Sequence of chain 1.F:
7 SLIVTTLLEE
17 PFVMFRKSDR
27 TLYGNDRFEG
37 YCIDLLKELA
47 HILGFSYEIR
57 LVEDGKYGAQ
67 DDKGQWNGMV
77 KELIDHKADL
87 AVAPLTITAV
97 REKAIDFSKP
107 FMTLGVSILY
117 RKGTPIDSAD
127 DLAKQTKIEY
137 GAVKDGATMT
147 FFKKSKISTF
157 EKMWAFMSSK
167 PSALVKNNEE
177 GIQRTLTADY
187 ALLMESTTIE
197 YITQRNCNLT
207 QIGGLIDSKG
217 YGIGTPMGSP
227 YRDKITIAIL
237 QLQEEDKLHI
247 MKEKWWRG

Sequence of chain 1.G:
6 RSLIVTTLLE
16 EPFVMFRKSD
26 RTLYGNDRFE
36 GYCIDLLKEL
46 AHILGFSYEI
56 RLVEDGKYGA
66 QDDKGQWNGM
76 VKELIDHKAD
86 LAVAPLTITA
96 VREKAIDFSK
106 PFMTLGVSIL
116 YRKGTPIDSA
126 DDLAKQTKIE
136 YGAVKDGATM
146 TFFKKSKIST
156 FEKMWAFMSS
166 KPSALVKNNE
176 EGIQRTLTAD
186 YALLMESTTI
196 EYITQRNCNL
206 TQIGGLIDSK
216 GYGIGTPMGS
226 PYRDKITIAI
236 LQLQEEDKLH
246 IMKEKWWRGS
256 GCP

Binding-site contacts:
Ligand atom CAL contacts residue SER214 of chain 1.G at 3.7 Å.
Ligand atom CAG contacts residue SER214 of chain 1.G at 3.5 Å.
Ligand atom CAE contacts residue LYS215 of chain 1.G at 3.9 Å.
Ligand atom FAC contacts residue MET108 of chain 1.G at 3.9 Å.
Ligand atom CAF contacts residue GLY216 of chain 1.G at 3.7 Å.
Ligand atom CAD contacts residue LYS215 of chain 1.G at 3.2 Å.
Ligand atom CAI contacts residue SER214 of chain 1.G at 3.9 Å.
Ligand atom OAB contacts residue LYS105 of chain 1.F at 3.3 Å.
Ligand atom FAC contacts residue GLY216 of chain 1.G at 3.5 Å.
Ligand atom CAI contacts residue LEU236 of chain 1.F at 3.9 Å (hydrophobic).
Ligand atom NAJ contacts residue PRO106 of chain 1.F at 3.1 Å (h-bond).
Ligand atom NAO contacts residue PRO106 of chain 1.F at 3.4 Å (h-bond).
Ligand atom CAM contacts residue PRO106 of chain 1.F at 3.9 Å (hydrophobic).
Ligand atom FAC contacts residue THR109 of chain 1.G at 3.3 Å.
Ligand atom CAD contacts residue THR109 of chain 1.F at 3.6 Å.
Ligand atom CAN contacts residue SER214 of chain 1.G at 3.9 Å.
Ligand atom CAK contacts residue PRO106 of chain 1.G at 3.7 Å (hydrophobic).
Ligand atom OAA contacts residue LEU236 of chain 1.F at 3.2 Å.
Ligand atom CAF contacts residue LYS215 of chain 1.G at 3.7 Å.
Ligand atom CAD contacts residue 2J91 of chain 1.WB at 3.9 Å.
Ligand atom CAG contacts residue GLN239 of chain 1.F at 3.6 Å.
Ligand atom CAH contacts residue PHE107 of chain 1.F at 3.4 Å (hydrophobic).
Ligand atom CAF contacts residue PRO106 of chain 1.G at 3.5 Å (hydrophobic).
Ligand atom CAE contacts residue THR109 of chain 1.F at 3.5 Å.
Ligand atom CAK contacts residue GLY216 of chain 1.G at 3.8 Å.
Ligand atom CAN contacts residue PRO106 of chain 1.F at 3.4 Å (hydrophobic).
Ligand atom CAE contacts residue SER214 of chain 1.G at 3.5 Å.
Ligand atom CAH contacts residue MET108 of chain 1.F at 3.5 Å (hydrophobic).
Ligand atom CAH contacts residue PRO106 of chain 1.F at 3.9 Å (hydrophobic).
Ligand atom FAC contacts residue PRO106 of chain 1.G at 3.2 Å.
Ligand atom NAJ contacts residue LEU236 of chain 1.F at 3.3 Å.
Ligand atom SAP contacts residue LEU236 of chain 1.F at 3.7 Å.
Ligand atom CAI contacts residue PRO106 of chain 1.F at 3.5 Å (hydrophobic).
Ligand atom FAC contacts residue LYS215 of chain 1.G at 3.3 Å.
Ligand atom OAB contacts residue PRO106 of chain 1.F at 3.4 Å.
Ligand atom CAH contacts residue THR109 of chain 1.F at 3.9 Å.
Ligand atom OAA contacts residue ILE93 of chain 1.G at 3.5 Å.
Ligand atom FAC contacts residue 2J91 of chain 1.WB at 3.9 Å.
Ligand atom NAO contacts residue SER214 of chain 1.G at 3.5 Å (h-bond).
Ligand atom CAK contacts residue LYS215 of chain 1.G at 3.2 Å.

This protein binds this small molecule.
Small molecule (SMILES): O=S1(=O)NCN(C2CC2)c2ccc(F)cc21